The protein below binds the small molecule below.
Small molecule (SMILES): CSCC[C@H](NC(=O)[C@H](C)NC(=O)[C@@H](NC(=O)[C@@H](N)CC(=O)O)[C@@H](C)O)C(=O)N[C@@H](CCC(=O)O)C(=O)N[C@@H](CCC(=O)O)C(=O)N[C@H](C(=O)N[C@@H](CC(=O)O)C(=O)O)C(C)C

Sequence of chain 1.F:
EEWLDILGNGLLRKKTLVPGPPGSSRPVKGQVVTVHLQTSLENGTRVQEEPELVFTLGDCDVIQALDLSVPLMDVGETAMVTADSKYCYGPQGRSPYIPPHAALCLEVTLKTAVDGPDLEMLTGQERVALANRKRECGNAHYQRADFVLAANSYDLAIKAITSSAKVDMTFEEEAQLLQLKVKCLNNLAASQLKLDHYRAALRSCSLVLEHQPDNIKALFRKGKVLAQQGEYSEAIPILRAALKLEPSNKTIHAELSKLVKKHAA

Binding-site contacts:
Ligand atom C contacts residue ASN187 of chain 1.F at 3.8 Å.
Ligand atom O contacts residue TYR142 of chain 1.F at 2.7 Å (h-bond).
Ligand atom C contacts residue ASN187 of chain 1.F at 3.7 Å.
Ligand atom OE2 contacts residue LYS194 of chain 1.F at 3.0 Å (salt-bridge).
Ligand atom OXT contacts residue ARG135 of chain 1.F at 3.1 Å (salt-bridge).
Ligand atom O contacts residue ASN249 of chain 1.F at 3.1 Å (h-bond).
Ligand atom CA contacts residue TYR142 of chain 1.F at 3.8 Å (hydrophobic).
Ligand atom CA contacts residue ASN187 of chain 1.F at 3.9 Å.
Ligand atom CB contacts residue LYS217 of chain 1.F at 3.7 Å.
Ligand atom N contacts residue ASN249 of chain 1.F at 3.7 Å.
Ligand atom CA contacts residue ASN187 of chain 1.F at 3.7 Å.
Ligand atom CG2 contacts residue ASN187 of chain 1.F at 3.3 Å.
Ligand atom CA contacts residue GLU246 of chain 1.F at 3.6 Å.
Ligand atom N contacts residue GLU246 of chain 1.F at 2.9 Å (salt-bridge).
Ligand atom O contacts residue ASN139 of chain 1.F at 3.0 Å (h-bond).
Ligand atom C contacts residue LYS217 of chain 1.F at 3.6 Å.
Ligand atom N contacts residue ASN249 of chain 1.F at 3.8 Å.
Ligand atom CB contacts residue GLU246 of chain 1.F at 3.3 Å.
Ligand atom O contacts residue LYS217 of chain 1.F at 3.1 Å (salt-bridge).
Ligand atom CG contacts residue PHE220 of chain 1.F at 3.7 Å (hydrophobic).
Ligand atom CG1 contacts residue ASN139 of chain 1.F at 3.2 Å.
Ligand atom O contacts residue ASN187 of chain 1.F at 2.8 Å (h-bond).
Ligand atom CG1 contacts residue TYR154 of chain 1.F at 3.8 Å (hydrophobic).
Ligand atom CG2 contacts residue LYS217 of chain 1.F at 3.8 Å.
Ligand atom CB contacts residue PHE220 of chain 1.F at 3.7 Å (hydrophobic).
Ligand atom N contacts residue ASN187 of chain 1.F at 2.9 Å (h-bond).
Ligand atom O contacts residue ARG221 of chain 1.F at 2.8 Å (salt-bridge).
Ligand atom C contacts residue TYR142 of chain 1.F at 3.6 Å (hydrophobic).
Ligand atom CG1 contacts residue GLN143 of chain 1.F at 3.5 Å.
Ligand atom N contacts residue ARG221 of chain 1.F at 3.9 Å.
Ligand atom OG1 contacts residue GLU246 of chain 1.F at 2.7 Å (salt-bridge).
Ligand atom OE2 contacts residue LYS224 of chain 1.F at 3.3 Å (salt-bridge).
Ligand atom CD contacts residue LYS194 of chain 1.F at 3.8 Å.
Ligand atom OD1 contacts residue LYS217 of chain 1.F at 3.1 Å (salt-bridge).
Ligand atom CG contacts residue LYS217 of chain 1.F at 3.8 Å.
Ligand atom CG2 contacts residue TYR154 of chain 1.F at 3.2 Å (hydrophobic).
Ligand atom C contacts residue ASN139 of chain 1.F at 3.8 Å.
Ligand atom SD contacts residue PHE220 of chain 1.F at 3.8 Å.
Ligand atom O contacts residue ARG135 of chain 1.F at 3.2 Å (salt-bridge).
Ligand atom C contacts residue ARG135 of chain 1.F at 3.5 Å.